The protein below binds the small molecule below.
Small molecule (SMILES): CC(=O)N[C@@H]1[C@@H](O)[C@H](O)[C@@H](CO)O[C@H]1O

Binding-site contacts:
Ligand atom O7 contacts residue ASN274 of chain 2.A at 3.3 Å (h-bond).
Ligand atom C4 contacts residue ASN274 of chain 2.A at 4.3 Å.
Ligand atom C5 contacts residue ASN274 of chain 2.A at 3.7 Å.
Ligand atom C3 contacts residue ASN274 of chain 2.A at 3.9 Å.
Ligand atom C6 contacts residue GLN253 of chain 2.A at 4.4 Å.
Ligand atom N2 contacts residue ASN274 of chain 2.A at 2.9 Å (h-bond).
Ligand atom C8 contacts residue ASN274 of chain 2.A at 4.5 Å.
Ligand atom C6 contacts residue ASN274 of chain 2.A at 4.3 Å.
Ligand atom C7 contacts residue ASN274 of chain 2.A at 3.3 Å.
Ligand atom C1 contacts residue ASN274 of chain 2.A at 1.4 Å.
Ligand atom O6 contacts residue GLN253 of chain 2.A at 3.0 Å (h-bond).
Ligand atom C8 contacts residue PHE273 of chain 2.A at 4.1 Å (hydrophobic).
Ligand atom O5 contacts residue ASN274 of chain 2.A at 2.4 Å (h-bond).
Ligand atom C2 contacts residue ASN274 of chain 2.A at 2.5 Å.

Sequence of chain 2.A:
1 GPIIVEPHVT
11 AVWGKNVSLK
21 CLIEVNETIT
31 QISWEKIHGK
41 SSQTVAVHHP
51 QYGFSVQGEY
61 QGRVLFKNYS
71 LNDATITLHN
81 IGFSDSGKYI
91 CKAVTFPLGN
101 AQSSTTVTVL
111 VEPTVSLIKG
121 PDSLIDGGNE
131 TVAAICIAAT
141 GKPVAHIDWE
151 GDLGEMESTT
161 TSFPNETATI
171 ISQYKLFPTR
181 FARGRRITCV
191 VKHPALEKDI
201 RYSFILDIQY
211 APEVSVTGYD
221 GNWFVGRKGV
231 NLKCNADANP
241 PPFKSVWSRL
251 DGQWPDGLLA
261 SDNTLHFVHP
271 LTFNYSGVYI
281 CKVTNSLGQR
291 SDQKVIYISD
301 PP